Sequence of chain 1.A:
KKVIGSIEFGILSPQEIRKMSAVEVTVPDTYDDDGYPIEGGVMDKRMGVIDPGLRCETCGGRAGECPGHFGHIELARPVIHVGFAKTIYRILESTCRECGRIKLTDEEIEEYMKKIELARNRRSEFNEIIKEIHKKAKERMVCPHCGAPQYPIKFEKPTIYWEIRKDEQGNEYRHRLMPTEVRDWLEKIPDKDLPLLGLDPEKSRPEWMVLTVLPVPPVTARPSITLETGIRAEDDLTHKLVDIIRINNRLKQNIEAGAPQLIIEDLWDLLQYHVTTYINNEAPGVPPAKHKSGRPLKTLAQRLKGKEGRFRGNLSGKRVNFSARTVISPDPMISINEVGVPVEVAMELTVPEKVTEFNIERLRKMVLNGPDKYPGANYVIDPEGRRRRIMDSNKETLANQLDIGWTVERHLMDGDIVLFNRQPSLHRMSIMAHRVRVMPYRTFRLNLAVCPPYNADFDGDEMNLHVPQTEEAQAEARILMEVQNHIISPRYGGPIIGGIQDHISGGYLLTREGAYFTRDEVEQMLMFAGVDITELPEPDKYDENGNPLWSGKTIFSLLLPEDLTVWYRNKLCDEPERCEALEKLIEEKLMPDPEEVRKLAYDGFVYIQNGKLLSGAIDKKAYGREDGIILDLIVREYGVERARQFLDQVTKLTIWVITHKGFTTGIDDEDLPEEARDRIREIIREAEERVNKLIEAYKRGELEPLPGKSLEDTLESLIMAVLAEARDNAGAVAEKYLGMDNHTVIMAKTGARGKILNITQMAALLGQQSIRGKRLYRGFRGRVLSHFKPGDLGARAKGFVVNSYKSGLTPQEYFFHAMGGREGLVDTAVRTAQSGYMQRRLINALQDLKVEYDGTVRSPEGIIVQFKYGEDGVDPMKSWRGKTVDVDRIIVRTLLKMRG

Sequence of chain 1.B:
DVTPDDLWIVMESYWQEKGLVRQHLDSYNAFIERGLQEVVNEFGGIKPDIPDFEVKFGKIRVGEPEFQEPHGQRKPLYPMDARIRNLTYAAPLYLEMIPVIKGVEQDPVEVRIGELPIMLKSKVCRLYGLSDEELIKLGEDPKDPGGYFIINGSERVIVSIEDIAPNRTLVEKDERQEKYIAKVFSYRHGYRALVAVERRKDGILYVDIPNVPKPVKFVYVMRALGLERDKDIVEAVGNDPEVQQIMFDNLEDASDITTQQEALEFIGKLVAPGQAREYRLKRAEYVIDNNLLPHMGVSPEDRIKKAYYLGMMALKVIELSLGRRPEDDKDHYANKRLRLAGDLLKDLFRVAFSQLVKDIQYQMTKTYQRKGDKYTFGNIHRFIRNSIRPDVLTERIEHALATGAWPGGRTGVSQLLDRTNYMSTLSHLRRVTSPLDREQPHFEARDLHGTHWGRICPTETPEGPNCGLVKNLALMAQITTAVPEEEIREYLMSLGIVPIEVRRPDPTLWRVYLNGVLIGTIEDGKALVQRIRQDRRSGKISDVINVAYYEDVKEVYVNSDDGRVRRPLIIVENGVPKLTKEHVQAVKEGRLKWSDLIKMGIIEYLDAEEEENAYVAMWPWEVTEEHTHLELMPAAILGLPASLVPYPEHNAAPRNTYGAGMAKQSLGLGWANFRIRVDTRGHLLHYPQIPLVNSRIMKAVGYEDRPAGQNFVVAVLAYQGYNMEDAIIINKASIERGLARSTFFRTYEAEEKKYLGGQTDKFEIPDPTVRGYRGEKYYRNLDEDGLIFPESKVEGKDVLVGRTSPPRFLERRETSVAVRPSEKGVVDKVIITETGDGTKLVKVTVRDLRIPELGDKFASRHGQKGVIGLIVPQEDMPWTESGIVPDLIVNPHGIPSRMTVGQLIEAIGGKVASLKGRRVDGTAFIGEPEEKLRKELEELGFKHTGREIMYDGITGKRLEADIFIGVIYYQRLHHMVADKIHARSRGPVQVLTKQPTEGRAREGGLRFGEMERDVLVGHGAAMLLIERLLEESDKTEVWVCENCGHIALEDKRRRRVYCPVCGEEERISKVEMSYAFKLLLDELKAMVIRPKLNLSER

This small molecule binds to this protein.
Small molecule (SMILES): Nc1ccn([C@@H]2O[C@H](CO[P](=O)(O)O[C@H]3[C@@H](O)[C@H](n4ccc(N)nc4=O)O[C@@H]3CO[P](=O)(O)O[C@H]3[C@@H](O)[C@H](n4cnc5c(N)ncnc54)O[C@@H]3CO[P](=O)(O)O[C@H]3[C@@H](O)[C@H](n4cnc5c(=O)nc(N)[nH]c54)O[C@@H]3COP(=O)=O)[C@@H](O[P](=O)(O)OC[C@H]3O[C@@H](n4cnc5c(N)ncnc54)[C@H](O)[C@@H]3O[P](=O)(O)OC[C@H]3O[C@@H](n4cnc5c(=O)nc(N)[nH]c54)[C@H](O)[C@@H]3O[P](=O)(O)OC[C@H]3O[C@@H](n4cnc5c(=O)nc(N)[nH]c54)[C@H](O)[C@@H]3O[P](=O)(O)OC[C@H]3O[C@@H](n4ccc(N)nc4=O)[C@H](O)[C@@H]3O[P](=O)(O)OC[C@H]3O[C@@H](n4cnc5c(=O)nc(N)[nH]c54)[C@H](O)[C@@H]3O)[C@H]2O)c(=O)n1

Binding-site contacts:
Ligand atom P contacts residue GLN1008 of chain 1.B at 3.9 Å.
Ligand atom P contacts residue GLN672 of chain 1.B at 3.8 Å.
Ligand atom O3' contacts residue ASP463 of chain 1.A at 3.0 Å (salt-bridge).
Ligand atom O5' contacts residue LYS883 of chain 1.B at 4.0 Å.
Ligand atom O3' contacts residue GLN672 of chain 1.B at 3.3 Å (h-bond).
Ligand atom O3' contacts residue MG1 of chain 1.Q at 1.9 Å.
Ligand atom N2 contacts residue PRO428 of chain 1.A at 3.7 Å.
Ligand atom OP1 contacts residue LYS883 of chain 1.B at 2.9 Å (salt-bridge).
Ligand atom C2' contacts residue ARG426 of chain 1.A at 3.6 Å.
Ligand atom O2' contacts residue HIS993 of chain 1.B at 3.9 Å.
Ligand atom C3' contacts residue ASP465 of chain 1.A at 3.4 Å.
Ligand atom OP1 contacts residue LYS875 of chain 1.B at 2.8 Å (salt-bridge).
Ligand atom C5' contacts residue GLY419 of chain 1.B at 3.5 Å.
Ligand atom C4' contacts residue MG1 of chain 1.Q at 3.6 Å.
Ligand atom C4' contacts residue ASP465 of chain 1.A at 3.5 Å.
Ligand atom C4' contacts residue THR418 of chain 1.B at 3.6 Å.
Ligand atom O2' contacts residue MG1 of chain 1.Q at 3.3 Å.
Ligand atom C3' contacts residue MG1 of chain 1.Q at 3.1 Å.
Ligand atom O3' contacts residue ASP465 of chain 1.A at 3.0 Å (salt-bridge).
Ligand atom O4' contacts residue HIS993 of chain 1.B at 4.0 Å.
Ligand atom C5' contacts residue ASP463 of chain 1.A at 3.4 Å.
Ligand atom C5' contacts residue GLN422 of chain 1.B at 3.7 Å.
Ligand atom OP1 contacts residue GLN672 of chain 1.B at 3.1 Å (h-bond).
Ligand atom P contacts residue LYS883 of chain 1.B at 3.7 Å.
Ligand atom O3' contacts residue LYS875 of chain 1.B at 3.3 Å (salt-bridge).
Ligand atom C2' contacts residue ASP465 of chain 1.A at 3.3 Å.
Ligand atom O2' contacts residue GLN422 of chain 1.B at 3.5 Å (h-bond).
Ligand atom C5' contacts residue HIS993 of chain 1.B at 3.7 Å.
Ligand atom O2' contacts residue ASP465 of chain 1.A at 2.2 Å (salt-bridge).
Ligand atom OP2 contacts residue LYS883 of chain 1.B at 3.9 Å.
Ligand atom C2' contacts residue MG1 of chain 1.Q at 3.8 Å.
Ligand atom O3' contacts residue THR418 of chain 1.B at 3.8 Å.
Ligand atom O2' contacts residue ARG426 of chain 1.A at 2.5 Å (salt-bridge).
Ligand atom OP1 contacts residue PRO469 of chain 1.B at 3.8 Å.
Ligand atom O3' contacts residue ASP461 of chain 1.A at 3.5 Å (salt-bridge).
Ligand atom OP1 contacts residue ASP463 of chain 1.A at 3.8 Å.
Ligand atom OP2 contacts residue GLN1008 of chain 1.B at 3.0 Å (h-bond).
Ligand atom C4' contacts residue HIS993 of chain 1.B at 3.8 Å.
Ligand atom P contacts residue LYS875 of chain 1.B at 3.6 Å.
Ligand atom O3' contacts residue GLN422 of chain 1.B at 3.7 Å.